Sequence of chain 43.A:
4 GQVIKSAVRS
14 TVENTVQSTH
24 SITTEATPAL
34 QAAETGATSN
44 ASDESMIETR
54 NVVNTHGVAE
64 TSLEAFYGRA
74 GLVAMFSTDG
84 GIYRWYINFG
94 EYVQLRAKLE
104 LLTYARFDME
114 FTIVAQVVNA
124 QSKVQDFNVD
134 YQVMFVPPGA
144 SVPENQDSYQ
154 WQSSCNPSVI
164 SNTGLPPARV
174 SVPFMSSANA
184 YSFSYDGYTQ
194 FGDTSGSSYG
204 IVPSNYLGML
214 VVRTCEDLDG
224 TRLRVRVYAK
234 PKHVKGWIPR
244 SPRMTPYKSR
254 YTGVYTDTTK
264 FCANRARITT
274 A

Binding-site contacts:
Ligand atom CB contacts residue MET78 of chain 43.A at 3.9 Å (hydrophobic).
Ligand atom SG contacts residue GLY1 of chain 43.E at 4.2 Å.
Ligand atom C contacts residue TYR152 of chain 42.A at 3.6 Å (hydrophobic).
Ligand atom CA contacts residue SER151 of chain 42.A at 4.0 Å.
Ligand atom C contacts residue MET78 of chain 43.A at 4.2 Å (hydrophobic).
Ligand atom SG contacts residue GLY240 of chain 43.C at 4.0 Å.
Ligand atom N contacts residue GLY1 of chain 43.E at 3.7 Å.
Ligand atom C contacts residue SER151 of chain 42.A at 3.9 Å.
Ligand atom O contacts residue GLY1 of chain 43.E at 2.2 Å (h-bond).
Ligand atom SG contacts residue ALA241 of chain 43.C at 3.5 Å (h-bond).
Ligand atom CB contacts residue GLY1 of chain 43.E at 3.1 Å.
Ligand atom O contacts residue TYR152 of chain 42.A at 3.6 Å.
Ligand atom CA contacts residue GLY1 of chain 43.E at 2.4 Å.
Ligand atom SG contacts residue TYR95 of chain 43.A at 3.8 Å.
Ligand atom N contacts residue GLN238 of chain 43.C at 3.8 Å.
Ligand atom C contacts residue ASP150 of chain 42.A at 3.8 Å.
Ligand atom CA contacts residue TYR152 of chain 42.A at 3.8 Å (hydrophobic).
Ligand atom CB contacts residue GLU239 of chain 43.C at 4.0 Å.
Ligand atom O contacts residue TYR95 of chain 43.A at 3.6 Å.
Ligand atom O contacts residue LEU75 of chain 43.A at 4.4 Å.
Ligand atom N contacts residue TYR152 of chain 42.A at 3.5 Å.
Ligand atom CA contacts residue ASP150 of chain 42.A at 3.3 Å.
Ligand atom C contacts residue GLN155 of chain 42.A at 4.2 Å.
Ligand atom N contacts residue ASP150 of chain 42.A at 4.4 Å.
Ligand atom SG contacts residue GLU239 of chain 43.C at 4.3 Å.
Ligand atom N contacts residue GLN155 of chain 42.A at 4.3 Å.
Ligand atom C contacts residue GLY1 of chain 43.E at 1.3 Å.
Ligand atom CA contacts residue GLU239 of chain 43.C at 3.9 Å.
Ligand atom N contacts residue GLU239 of chain 43.C at 3.0 Å (salt-bridge).
Ligand atom O contacts residue GLN155 of chain 42.A at 3.0 Å (h-bond).
Ligand atom SG contacts residue MET78 of chain 43.A at 3.8 Å.
Ligand atom C contacts residue TYR95 of chain 43.A at 4.5 Å (hydrophobic).
Ligand atom CB contacts residue ASP150 of chain 42.A at 3.6 Å.

Sequence of chain 43.C:
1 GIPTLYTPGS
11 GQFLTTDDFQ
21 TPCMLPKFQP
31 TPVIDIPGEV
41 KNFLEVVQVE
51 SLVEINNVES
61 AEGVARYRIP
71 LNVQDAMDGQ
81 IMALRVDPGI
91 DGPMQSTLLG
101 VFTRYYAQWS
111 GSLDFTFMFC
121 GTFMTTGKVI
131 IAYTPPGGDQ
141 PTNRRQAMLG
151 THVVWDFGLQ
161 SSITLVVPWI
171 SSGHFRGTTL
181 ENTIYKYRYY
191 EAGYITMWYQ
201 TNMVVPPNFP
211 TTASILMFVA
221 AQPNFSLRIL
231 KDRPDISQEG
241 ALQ

This small molecule binds to this protein.
Small molecule (SMILES): N[C@@H](CS)C(=O)O

Sequence of chain 42.A:
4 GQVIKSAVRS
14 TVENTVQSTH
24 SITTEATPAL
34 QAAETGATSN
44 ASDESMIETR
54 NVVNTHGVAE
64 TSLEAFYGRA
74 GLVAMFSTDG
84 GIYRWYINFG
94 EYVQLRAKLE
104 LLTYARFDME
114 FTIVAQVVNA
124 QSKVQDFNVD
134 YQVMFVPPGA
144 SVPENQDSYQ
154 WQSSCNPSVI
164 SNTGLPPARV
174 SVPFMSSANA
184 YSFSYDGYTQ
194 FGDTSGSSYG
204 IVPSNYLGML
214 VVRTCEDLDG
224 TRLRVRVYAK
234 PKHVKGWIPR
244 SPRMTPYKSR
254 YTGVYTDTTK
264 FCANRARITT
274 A